Sequence of chain 1.B:
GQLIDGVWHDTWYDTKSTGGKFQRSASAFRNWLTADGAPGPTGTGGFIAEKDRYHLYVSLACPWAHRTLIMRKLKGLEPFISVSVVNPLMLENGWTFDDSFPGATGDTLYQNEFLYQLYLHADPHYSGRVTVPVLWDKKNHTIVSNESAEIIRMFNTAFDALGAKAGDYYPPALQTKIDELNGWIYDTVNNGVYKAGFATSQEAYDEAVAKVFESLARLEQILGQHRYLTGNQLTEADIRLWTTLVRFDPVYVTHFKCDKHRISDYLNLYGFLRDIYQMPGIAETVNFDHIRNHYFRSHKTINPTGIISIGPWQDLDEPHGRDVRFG

Binding-site contacts:
Ligand atom O26 contacts residue TRP96 of chain 1.B at 2.9 Å (h-bond).
Ligand atom C30 contacts residue PHE199 of chain 1.B at 3.9 Å (hydrophobic).
Ligand atom C15 contacts residue ASN147 of chain 1.B at 4.0 Å.
Ligand atom C15 contacts residue SER149 of chain 1.B at 3.6 Å.
Ligand atom N10 contacts residue TRP65 of chain 1.B at 3.3 Å.
Ligand atom O29 contacts residue MET91 of chain 1.B at 4.0 Å.
Ligand atom C06 contacts residue TYR195 of chain 1.B at 3.9 Å (hydrophobic).
Ligand atom O17 contacts residue VAL133 of chain 1.B at 3.9 Å.
Ligand atom C11 contacts residue TRP65 of chain 1.B at 4.0 Å (hydrophobic).
Ligand atom O16 contacts residue SER149 of chain 1.B at 3.6 Å.
Ligand atom N10 contacts residue CYS63 of chain 1.B at 3.8 Å.
Ligand atom C12 contacts residue TRP65 of chain 1.B at 3.6 Å (hydrophobic).
Ligand atom C27 contacts residue TYR195 of chain 1.B at 3.7 Å (hydrophobic).
Ligand atom C02 contacts residue TYR195 of chain 1.B at 3.8 Å (hydrophobic).
Ligand atom C28 contacts residue TYR195 of chain 1.B at 4.1 Å (hydrophobic).
Ligand atom O16 contacts residue GLU148 of chain 1.B at 3.1 Å (salt-bridge).
Ligand atom O26 contacts residue VAL133 of chain 1.B at 3.1 Å (h-bond).
Ligand atom N21 contacts residue THR132 of chain 1.B at 4.0 Å.
Ligand atom O17 contacts residue PRO134 of chain 1.B at 3.1 Å.
Ligand atom O01 contacts residue TYR195 of chain 1.B at 4.0 Å.
Ligand atom C03 contacts residue TYR195 of chain 1.B at 4.0 Å (hydrophobic).
Ligand atom O24 contacts residue VAL131 of chain 1.B at 3.8 Å.
Ligand atom O16 contacts residue SO41 of chain 1.O at 3.6 Å.
Ligand atom O17 contacts residue SER149 of chain 1.B at 3.1 Å (h-bond).
Ligand atom C08 contacts residue TRP65 of chain 1.B at 4.0 Å (hydrophobic).
Ligand atom C28 contacts residue TRP65 of chain 1.B at 3.0 Å (hydrophobic).
Ligand atom O25 contacts residue ARG130 of chain 1.B at 3.3 Å.
Ligand atom O26 contacts residue THR132 of chain 1.B at 3.7 Å.
Ligand atom C08 contacts residue CYS63 of chain 1.B at 3.9 Å (hydrophobic).
Ligand atom N18 contacts residue ASN147 of chain 1.B at 3.5 Å (h-bond).
Ligand atom O16 contacts residue TRP65 of chain 1.B at 3.7 Å.
Ligand atom O19 contacts residue THR132 of chain 1.B at 3.4 Å.
Ligand atom C15 contacts residue GLU148 of chain 1.B at 3.8 Å.
Ligand atom O17 contacts residue TRP65 of chain 1.B at 3.9 Å.
Ligand atom N18 contacts residue THR132 of chain 1.B at 3.8 Å.
Ligand atom O19 contacts residue VAL133 of chain 1.B at 3.7 Å.
Ligand atom C31 contacts residue PHE199 of chain 1.B at 3.9 Å (hydrophobic).
Ligand atom N21 contacts residue TRP96 of chain 1.B at 3.6 Å (h-bond).
Ligand atom O17 contacts residue ASN147 of chain 1.B at 3.5 Å (h-bond).
Ligand atom C20 contacts residue TRP96 of chain 1.B at 3.7 Å (hydrophobic).

The small molecule below binds the protein below.
Small molecule (SMILES): CC1=C(SC[C@H](NC(=O)CC[C@H](N)C(=O)O)C(=O)NCC(=O)O)C(=O)c2ccccc2C1=O